Binding-site contacts:
Ligand atom N2 contacts residue ASN211 of chain 1.B at 3.0 Å (h-bond).
Ligand atom O5 contacts residue ASN211 of chain 1.B at 2.4 Å (h-bond).
Ligand atom C5 contacts residue ASN211 of chain 1.B at 3.7 Å.
Ligand atom C1 contacts residue GLY179 of chain 1.B at 4.5 Å.
Ligand atom C7 contacts residue ASN211 of chain 1.B at 3.4 Å.
Ligand atom C3 contacts residue ASN211 of chain 1.B at 3.8 Å.
Ligand atom C8 contacts residue LYS180 of chain 1.B at 3.9 Å.
Ligand atom C2 contacts residue ASN211 of chain 1.B at 2.5 Å.
Ligand atom O7 contacts residue THR212 of chain 1.B at 4.3 Å.
Ligand atom C7 contacts residue THR212 of chain 1.B at 4.4 Å.
Ligand atom C8 contacts residue SER213 of chain 1.B at 3.6 Å.
Ligand atom C8 contacts residue THR212 of chain 1.B at 4.1 Å.
Ligand atom C8 contacts residue ASN211 of chain 1.B at 3.6 Å.
Ligand atom C1 contacts residue ASN211 of chain 1.B at 1.4 Å.
Ligand atom C8 contacts residue GLY179 of chain 1.B at 4.2 Å.
Ligand atom C4 contacts residue ASN211 of chain 1.B at 4.2 Å.
Ligand atom N2 contacts residue GLY179 of chain 1.B at 4.3 Å.
Ligand atom O7 contacts residue ASN211 of chain 1.B at 3.5 Å (h-bond).

A protein and the small-molecule ligand that binds it are described below.
Small molecule (SMILES): CC(=O)N[C@@H]1[C@@H](O)[C@H](O)[C@@H](CO)O[C@H]1O

Sequence of chain 1.B:
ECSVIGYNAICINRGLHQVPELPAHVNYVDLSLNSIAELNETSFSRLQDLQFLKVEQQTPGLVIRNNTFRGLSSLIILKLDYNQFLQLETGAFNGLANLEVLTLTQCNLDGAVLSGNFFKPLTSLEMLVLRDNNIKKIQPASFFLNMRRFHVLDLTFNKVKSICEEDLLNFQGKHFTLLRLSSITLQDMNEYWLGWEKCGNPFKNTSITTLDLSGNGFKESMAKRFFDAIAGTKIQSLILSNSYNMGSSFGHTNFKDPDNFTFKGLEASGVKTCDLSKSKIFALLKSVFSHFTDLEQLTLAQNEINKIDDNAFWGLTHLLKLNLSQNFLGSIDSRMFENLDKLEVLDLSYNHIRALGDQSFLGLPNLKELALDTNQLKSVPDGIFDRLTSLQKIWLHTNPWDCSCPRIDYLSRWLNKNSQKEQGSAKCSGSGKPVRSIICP